Binding-site contacts:
Ligand atom C2 contacts residue ASN801 of chain 1.B at 2.5 Å.
Ligand atom O5 contacts residue ASN801 of chain 1.B at 2.3 Å (h-bond).
Ligand atom C8 contacts residue ASN801 of chain 1.B at 4.4 Å.
Ligand atom C5 contacts residue SER803 of chain 1.B at 3.6 Å.
Ligand atom C3 contacts residue ASN801 of chain 1.B at 3.8 Å.
Ligand atom C1 contacts residue SER803 of chain 1.B at 3.3 Å.
Ligand atom C8 contacts residue GLN804 of chain 1.B at 4.0 Å.
Ligand atom C3 contacts residue SER803 of chain 1.B at 4.4 Å.
Ligand atom C5 contacts residue GLN804 of chain 1.B at 4.0 Å.
Ligand atom C7 contacts residue ASN801 of chain 1.B at 3.2 Å.
Ligand atom N2 contacts residue ASN801 of chain 1.B at 2.9 Å (h-bond).
Ligand atom C6 contacts residue GLN804 of chain 1.B at 3.8 Å.
Ligand atom C5 contacts residue ASN801 of chain 1.B at 3.6 Å.
Ligand atom C2 contacts residue SER803 of chain 1.B at 4.4 Å.
Ligand atom C4 contacts residue ASN801 of chain 1.B at 4.2 Å.
Ligand atom O5 contacts residue SER803 of chain 1.B at 3.6 Å (h-bond).
Ligand atom O7 contacts residue ASN801 of chain 1.B at 3.0 Å (h-bond).
Ligand atom O6 contacts residue GLN804 of chain 1.B at 3.5 Å (h-bond).
Ligand atom C1 contacts residue ASN801 of chain 1.B at 1.4 Å.

This protein binds this small molecule.
Small molecule (SMILES): CC(=O)N[C@H]1[C@H](O[C@H]2[C@H](O)[C@@H](NC(C)=O)CO[C@@H]2CO)O[C@H](CO)[C@@H](O)[C@@H]1O

Sequence of chain 1.B:
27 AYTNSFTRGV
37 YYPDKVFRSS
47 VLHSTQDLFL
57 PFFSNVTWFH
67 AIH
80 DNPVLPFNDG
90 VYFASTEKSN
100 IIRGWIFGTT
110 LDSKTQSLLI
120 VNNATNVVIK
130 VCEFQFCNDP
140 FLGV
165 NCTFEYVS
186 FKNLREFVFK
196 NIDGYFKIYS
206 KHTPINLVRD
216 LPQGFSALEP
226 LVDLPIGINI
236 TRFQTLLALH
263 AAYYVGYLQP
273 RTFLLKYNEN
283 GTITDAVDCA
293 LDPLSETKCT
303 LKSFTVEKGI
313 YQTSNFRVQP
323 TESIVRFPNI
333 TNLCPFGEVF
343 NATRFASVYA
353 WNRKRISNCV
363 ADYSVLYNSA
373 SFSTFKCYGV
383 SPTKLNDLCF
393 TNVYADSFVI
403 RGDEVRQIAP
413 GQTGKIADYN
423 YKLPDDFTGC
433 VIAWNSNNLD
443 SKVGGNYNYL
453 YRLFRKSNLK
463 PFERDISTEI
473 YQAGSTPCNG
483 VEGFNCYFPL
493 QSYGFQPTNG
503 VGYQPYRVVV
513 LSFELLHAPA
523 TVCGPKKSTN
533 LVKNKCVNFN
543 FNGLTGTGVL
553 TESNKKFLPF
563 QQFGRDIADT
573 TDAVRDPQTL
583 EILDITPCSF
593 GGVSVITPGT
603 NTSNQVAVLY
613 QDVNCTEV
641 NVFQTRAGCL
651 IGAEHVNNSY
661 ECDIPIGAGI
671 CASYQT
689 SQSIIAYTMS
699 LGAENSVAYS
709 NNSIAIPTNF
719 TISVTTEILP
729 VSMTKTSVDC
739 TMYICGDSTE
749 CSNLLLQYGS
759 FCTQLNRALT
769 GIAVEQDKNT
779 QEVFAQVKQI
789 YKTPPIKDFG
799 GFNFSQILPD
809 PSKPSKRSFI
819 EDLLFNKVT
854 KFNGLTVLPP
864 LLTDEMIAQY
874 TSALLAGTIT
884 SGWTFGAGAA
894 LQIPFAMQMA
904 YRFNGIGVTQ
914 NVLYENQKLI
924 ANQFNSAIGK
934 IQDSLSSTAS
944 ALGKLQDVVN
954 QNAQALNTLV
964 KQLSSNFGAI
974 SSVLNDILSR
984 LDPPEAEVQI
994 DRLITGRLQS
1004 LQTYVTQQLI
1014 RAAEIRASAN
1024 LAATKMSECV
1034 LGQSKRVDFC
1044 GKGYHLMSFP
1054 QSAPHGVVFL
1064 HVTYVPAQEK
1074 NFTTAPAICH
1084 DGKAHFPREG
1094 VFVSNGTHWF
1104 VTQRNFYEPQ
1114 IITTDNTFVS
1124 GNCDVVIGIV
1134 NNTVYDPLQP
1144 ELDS